Binding-site contacts:
Ligand atom C12 contacts residue LEU226 of chain 1.C at 4.4 Å (hydrophobic).
Ligand atom C9 contacts residue HIS183 of chain 1.C at 3.5 Å.
Ligand atom C10 contacts residue LEU194 of chain 1.C at 4.3 Å (hydrophobic).
Ligand atom O7 contacts residue LEU194 of chain 1.C at 3.9 Å.
Ligand atom O1A contacts residue SER136 of chain 1.C at 3.8 Å.
Ligand atom O4 contacts residue GLY135 of chain 1.C at 3.6 Å.
Ligand atom O1B contacts residue LEU226 of chain 1.C at 4.0 Å.
Ligand atom O8 contacts residue LEU226 of chain 1.C at 3.8 Å.
Ligand atom O9 contacts residue SER228 of chain 1.C at 2.7 Å (h-bond).
Ligand atom C11 contacts residue GLY135 of chain 1.C at 4.1 Å.
Ligand atom C4 contacts residue GLY135 of chain 1.C at 3.5 Å.
Ligand atom N5 contacts residue TRP153 of chain 1.C at 3.9 Å.
Ligand atom C1 contacts residue ASN137 of chain 1.C at 3.7 Å.
Ligand atom C9 contacts residue SER228 of chain 1.C at 4.1 Å.
Ligand atom O10 contacts residue LEU194 of chain 1.C at 3.2 Å.
Ligand atom C10 contacts residue GLY135 of chain 1.C at 4.0 Å.
Ligand atom O1B contacts residue SER136 of chain 1.C at 2.9 Å (h-bond).
Ligand atom C9 contacts residue LEU194 of chain 1.C at 3.9 Å (hydrophobic).
Ligand atom C1 contacts residue SER136 of chain 1.C at 3.7 Å.
Ligand atom O9 contacts residue HIS183 of chain 1.C at 3.0 Å (h-bond).
Ligand atom O8 contacts residue TYR98 of chain 1.C at 2.7 Å (h-bond).
Ligand atom C10 contacts residue TRP153 of chain 1.C at 4.1 Å (hydrophobic).
Ligand atom O9 contacts residue TYR98 of chain 1.C at 2.7 Å (h-bond).
Ligand atom C8 contacts residue TRP153 of chain 1.C at 4.0 Å (hydrophobic).
Ligand atom C9 contacts residue TYR98 of chain 1.C at 3.6 Å (hydrophobic).
Ligand atom N5 contacts residue GLY135 of chain 1.C at 3.1 Å (h-bond).
Ligand atom C11 contacts residue THR155 of chain 1.C at 3.9 Å.
Ligand atom C5 contacts residue GLY135 of chain 1.C at 3.8 Å.
Ligand atom C6 contacts residue TRP153 of chain 1.C at 4.1 Å (hydrophobic).
Ligand atom C9 contacts residue GLU190 of chain 1.C at 3.2 Å.
Ligand atom C11 contacts residue GLY134 of chain 1.C at 3.8 Å.
Ligand atom C11 contacts residue TRP153 of chain 1.C at 3.9 Å (hydrophobic).
Ligand atom O9 contacts residue GLU190 of chain 1.C at 2.8 Å (salt-bridge).
Ligand atom O8 contacts residue TRP153 of chain 1.C at 3.4 Å.
Ligand atom C9 contacts residue TRP153 of chain 1.C at 4.3 Å (hydrophobic).
Ligand atom C6 contacts residue GLY135 of chain 1.C at 4.3 Å.
Ligand atom C7 contacts residue TRP153 of chain 1.C at 3.7 Å (hydrophobic).
Ligand atom O1B contacts residue ASN137 of chain 1.C at 3.8 Å.
Ligand atom O1A contacts residue ASN137 of chain 1.C at 2.9 Å (h-bond).
Ligand atom C8 contacts residue TYR98 of chain 1.C at 3.7 Å (hydrophobic).

Sequence of chain 1.C:
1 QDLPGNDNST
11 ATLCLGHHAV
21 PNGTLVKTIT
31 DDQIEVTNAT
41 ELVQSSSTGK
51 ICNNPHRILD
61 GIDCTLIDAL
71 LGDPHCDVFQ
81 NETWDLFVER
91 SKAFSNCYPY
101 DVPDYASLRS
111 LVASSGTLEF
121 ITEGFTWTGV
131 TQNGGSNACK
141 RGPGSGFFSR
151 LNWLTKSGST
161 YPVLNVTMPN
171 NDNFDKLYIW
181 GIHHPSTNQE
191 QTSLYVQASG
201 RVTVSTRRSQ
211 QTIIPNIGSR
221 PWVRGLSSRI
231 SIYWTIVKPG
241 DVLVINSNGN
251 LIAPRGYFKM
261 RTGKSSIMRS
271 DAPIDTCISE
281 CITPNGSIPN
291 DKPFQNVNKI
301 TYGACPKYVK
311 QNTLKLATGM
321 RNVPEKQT

The small molecule below binds the protein below.
Small molecule (SMILES): CO[C@]1(C(=O)O)C[C@H](O)[C@@H](NC(C)=O)[C@H]([C@H](O)[C@H](O)CO)O1